Sequence of chain 3.D:
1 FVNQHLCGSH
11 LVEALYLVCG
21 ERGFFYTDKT

A protein and the small-molecule ligand that binds it are described below.
Small molecule (SMILES): Cc1cccc(O)c1

Sequence of chain 3.A:
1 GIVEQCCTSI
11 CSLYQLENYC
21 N

Binding-site contacts:
Ligand atom C3 contacts residue ASP28 of chain 3.B at 3.5 Å.
Ligand atom C1 contacts residue THR27 of chain 3.B at 4.3 Å.
Ligand atom C2 contacts residue ASP28 of chain 3.B at 4.1 Å.
Ligand atom C1 contacts residue TYR26 of chain 3.B at 4.1 Å (hydrophobic).
Ligand atom O1 contacts residue THR27 of chain 3.B at 4.1 Å.
Ligand atom C3 contacts residue VAL3 of chain 3.A at 4.4 Å (hydrophobic).
Ligand atom C5 contacts residue LYS29 of chain 3.B at 3.9 Å.
Ligand atom C1 contacts residue GLU21 of chain 3.D at 4.1 Å.
Ligand atom C6 contacts residue LYS29 of chain 3.B at 4.2 Å.
Ligand atom C5 contacts residue ASP28 of chain 3.B at 3.3 Å.
Ligand atom C2 contacts residue TYR26 of chain 3.B at 3.8 Å (hydrophobic).
Ligand atom O1 contacts residue GLY23 of chain 3.D at 3.7 Å.
Ligand atom C6 contacts residue GLU21 of chain 3.D at 3.1 Å.
Ligand atom O1 contacts residue GLU21 of chain 3.D at 4.1 Å.
Ligand atom C5 contacts residue GLU21 of chain 3.D at 3.9 Å.
Ligand atom C7 contacts residue ASP28 of chain 3.B at 3.3 Å.
Ligand atom O1 contacts residue GLY20 of chain 3.D at 4.0 Å.
Ligand atom C7 contacts residue VAL3 of chain 3.A at 3.3 Å (hydrophobic).
Ligand atom C2 contacts residue THR27 of chain 3.B at 4.1 Å.
Ligand atom O1 contacts residue TYR26 of chain 3.B at 3.5 Å.
Ligand atom C1 contacts residue ASP28 of chain 3.B at 4.3 Å.
Ligand atom C6 contacts residue ASP28 of chain 3.B at 4.2 Å.
Ligand atom C4 contacts residue ASP28 of chain 3.B at 2.9 Å.

Sequence of chain 3.B:
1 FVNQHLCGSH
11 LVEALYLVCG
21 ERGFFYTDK